Binding-site contacts:
Ligand atom C5 contacts residue SER119 of chain 1.B at 2.9 Å.
Ligand atom C22 contacts residue HIS199 of chain 1.B at 3.2 Å.
Ligand atom C16 contacts residue SER119 of chain 1.B at 3.4 Å.
Ligand atom C28 contacts residue LEU81 of chain 1.B at 3.5 Å (hydrophobic).
Ligand atom O1 contacts residue MET115 of chain 1.B at 3.5 Å (h-bond).
Ligand atom C27 contacts residue ILE286 of chain 1.B at 3.5 Å (hydrophobic).
Ligand atom C21 contacts residue TRP171 of chain 1.B at 3.2 Å (hydrophobic).
Ligand atom O7 contacts residue LEU81 of chain 1.B at 3.6 Å.
Ligand atom C13 contacts residue GLN157 of chain 1.B at 3.6 Å.
Ligand atom C12 contacts residue PHE160 of chain 1.B at 3.6 Å (hydrophobic).
Ligand atom O8 contacts residue LEU180 of chain 1.B at 3.5 Å.
Ligand atom C20 contacts residue VAL83 of chain 1.B at 3.5 Å (hydrophobic).
Ligand atom O8 contacts residue VAL83 of chain 1.B at 3.5 Å.
Ligand atom O4 contacts residue TRP171 of chain 1.B at 3.0 Å.
Ligand atom O3 contacts residue GLN157 of chain 1.B at 2.6 Å (h-bond).
Ligand atom C12 contacts residue SER119 of chain 1.B at 3.8 Å.
Ligand atom C8 contacts residue MET115 of chain 1.B at 3.4 Å (hydrophobic).
Ligand atom O3 contacts residue PHE153 of chain 1.B at 3.6 Å.
Ligand atom C22 contacts residue TRP171 of chain 1.B at 3.7 Å (hydrophobic).
Ligand atom C10 contacts residue GLN157 of chain 1.B at 3.5 Å.
Ligand atom O7 contacts residue ILE286 of chain 1.B at 3.7 Å.
Ligand atom C13 contacts residue PHE160 of chain 1.B at 3.6 Å (hydrophobic).
Ligand atom O7 contacts residue LEU112 of chain 1.B at 3.4 Å.
Ligand atom C22 contacts residue GLN157 of chain 1.B at 3.1 Å.
Ligand atom C24 contacts residue LEU283 of chain 1.B at 3.5 Å (hydrophobic).
Ligand atom C1 contacts residue SER119 of chain 1.B at 3.6 Å.
Ligand atom O8 contacts residue TRP171 of chain 1.B at 3.0 Å.
Ligand atom C24 contacts residue HIS279 of chain 1.B at 3.6 Å.
Ligand atom O2 contacts residue HIS279 of chain 1.B at 3.2 Å (h-bond).
Ligand atom O6 contacts residue HIS279 of chain 1.B at 3.3 Å (h-bond).
Ligand atom C17 contacts residue TRP171 of chain 1.B at 3.7 Å (hydrophobic).
Ligand atom O7 contacts residue PHE292 of chain 1.B at 3.8 Å.
Ligand atom O9 contacts residue LEU81 of chain 1.B at 2.7 Å (h-bond).
Ligand atom C16 contacts residue HIS279 of chain 1.B at 3.5 Å.
Ligand atom C27 contacts residue PHE292 of chain 1.B at 3.7 Å (hydrophobic).
Ligand atom C7 contacts residue MET115 of chain 1.B at 3.6 Å (hydrophobic).
Ligand atom C23 contacts residue TRP171 of chain 1.B at 3.2 Å (hydrophobic).
Ligand atom O1 contacts residue SER119 of chain 1.B at 2.2 Å (h-bond).
Ligand atom C26 contacts residue LEU81 of chain 1.B at 3.5 Å (hydrophobic).
Ligand atom C25 contacts residue LEU112 of chain 1.B at 3.5 Å (hydrophobic).

Sequence of chain 1.B:
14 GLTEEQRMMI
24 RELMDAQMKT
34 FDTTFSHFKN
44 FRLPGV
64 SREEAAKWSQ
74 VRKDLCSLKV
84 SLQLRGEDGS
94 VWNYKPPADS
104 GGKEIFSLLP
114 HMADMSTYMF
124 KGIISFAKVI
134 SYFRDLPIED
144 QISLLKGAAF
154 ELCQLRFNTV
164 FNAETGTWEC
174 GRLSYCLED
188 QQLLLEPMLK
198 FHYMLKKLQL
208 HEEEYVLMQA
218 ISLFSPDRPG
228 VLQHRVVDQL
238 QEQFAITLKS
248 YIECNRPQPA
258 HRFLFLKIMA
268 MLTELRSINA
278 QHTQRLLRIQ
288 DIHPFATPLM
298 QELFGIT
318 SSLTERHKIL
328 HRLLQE

This protein binds this small molecule.
Small molecule (SMILES): CC(=O)O[C@H]1CC(=O)OC(C)(C)[C@@H]2CC(=O)[C@]3(C)[C@H](CC[C@@]4(C)[C@H](c5ccoc5)OC(=O)[C@H]5O[C@]543)[C@@]12C